This small molecule binds to this protein.
Small molecule (SMILES): C[C@H](NC(=O)CC[C@H](N)C(=O)O)C(=O)NCC(=O)O

Binding-site contacts:
Ligand atom NAJ contacts residue GSN1 of chain 1.D at 0.0 Å (h-bond).
Ligand atom CAG contacts residue GSN1 of chain 1.D at 0.0 Å.
Ligand atom CAR contacts residue ARG44 of chain 1.A at 3.6 Å.
Ligand atom O contacts residue GLN66 of chain 1.A at 3.4 Å.
Ligand atom CAH contacts residue GLN53 of chain 1.A at 3.6 Å.
Ligand atom N contacts residue GLN66 of chain 1.A at 3.0 Å (h-bond).
Ligand atom NAQ contacts residue GSN1 of chain 1.D at 0.0 Å (h-bond).
Ligand atom NAQ contacts residue PHE219 of chain 1.A at 3.6 Å.
Ligand atom OXT contacts residue GSN1 of chain 1.D at 0.0 Å (h-bond).
Ligand atom C contacts residue GSN1 of chain 1.D at 0.0 Å.
Ligand atom C contacts residue GLN66 of chain 1.A at 3.4 Å.
Ligand atom OAI contacts residue GLN53 of chain 1.A at 3.5 Å (h-bond).
Ligand atom CAL contacts residue VAL54 of chain 1.A at 3.6 Å (hydrophobic).
Ligand atom OAP contacts residue GLN53 of chain 1.A at 3.3 Å.
Ligand atom OAU contacts residue GSN1 of chain 1.D at 0.0 Å (h-bond).
Ligand atom CAL contacts residue PHE219 of chain 1.A at 3.6 Å (hydrophobic).
Ligand atom CA contacts residue GLN66 of chain 1.A at 3.3 Å.
Ligand atom OAI contacts residue GSN1 of chain 1.D at 0.0 Å (h-bond).
Ligand atom CAK contacts residue GSN1 of chain 1.D at 0.1 Å.
Ligand atom C contacts residue THR67 of chain 1.A at 3.4 Å.
Ligand atom OXT contacts residue THR67 of chain 1.A at 2.8 Å (h-bond).
Ligand atom NAJ contacts residue VAL54 of chain 1.A at 2.7 Å (h-bond).
Ligand atom OAT contacts residue GSN1 of chain 1.D at 0.0 Å (h-bond).
Ligand atom OAP contacts residue VAL54 of chain 1.A at 3.2 Å (h-bond).
Ligand atom CAO contacts residue GSN1 of chain 1.D at 0.0 Å.
Ligand atom OAU contacts residue ARG44 of chain 1.A at 3.0 Å (salt-bridge).
Ligand atom OAT contacts residue GLN53 of chain 1.A at 3.3 Å (h-bond).
Ligand atom CAH contacts residue GSN1 of chain 1.D at 0.0 Å.
Ligand atom N contacts residue GSN1 of chain 1.D at 0.0 Å (h-bond).
Ligand atom O contacts residue GSN1 of chain 1.D at 0.0 Å (h-bond).
Ligand atom CAK contacts residue VAL54 of chain 1.A at 3.6 Å (hydrophobic).
Ligand atom CAR contacts residue GSN1 of chain 1.D at 0.0 Å.
Ligand atom CAS contacts residue GSN1 of chain 1.D at 0.0 Å.
Ligand atom OAP contacts residue GSN1 of chain 1.D at 0.0 Å (h-bond).
Ligand atom CA contacts residue GSN1 of chain 1.D at 0.0 Å.
Ligand atom CB contacts residue GSN1 of chain 1.D at 0.0 Å.
Ligand atom CAL contacts residue GSN1 of chain 1.D at 0.2 Å.
Ligand atom CAH contacts residue VAL54 of chain 1.A at 3.6 Å (hydrophobic).
Ligand atom CAG contacts residue VAL54 of chain 1.A at 3.5 Å (hydrophobic).
Ligand atom O contacts residue THR67 of chain 1.A at 3.0 Å (h-bond).

Sequence of chain 1.A:
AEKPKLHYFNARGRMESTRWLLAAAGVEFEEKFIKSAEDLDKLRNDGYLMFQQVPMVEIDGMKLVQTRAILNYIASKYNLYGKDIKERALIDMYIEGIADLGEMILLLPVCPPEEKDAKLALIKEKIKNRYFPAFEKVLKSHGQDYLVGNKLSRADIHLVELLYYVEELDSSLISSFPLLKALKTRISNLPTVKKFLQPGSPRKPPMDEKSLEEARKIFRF